Sequence of chain 1.B:
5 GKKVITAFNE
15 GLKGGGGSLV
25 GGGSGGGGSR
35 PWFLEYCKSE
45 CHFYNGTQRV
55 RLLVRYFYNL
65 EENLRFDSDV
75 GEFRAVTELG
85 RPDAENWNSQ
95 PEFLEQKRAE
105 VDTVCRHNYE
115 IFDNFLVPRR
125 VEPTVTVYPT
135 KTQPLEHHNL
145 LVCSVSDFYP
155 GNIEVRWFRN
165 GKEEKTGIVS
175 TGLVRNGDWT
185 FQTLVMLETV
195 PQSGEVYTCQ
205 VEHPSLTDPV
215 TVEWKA

A small-molecule ligand and the protein it binds are described below.
Small molecule (SMILES): CC(=O)N[C@@H]1[C@@H](O)[C@H](O)[C@@H](CO)O[C@H]1O

Binding-site contacts:
Ligand atom N2 contacts residue ASN49 of chain 1.B at 2.9 Å (h-bond).
Ligand atom C8 contacts residue GLN52 of chain 1.B at 3.8 Å.
Ligand atom C2 contacts residue GLN52 of chain 1.B at 3.5 Å.
Ligand atom C8 contacts residue ASN49 of chain 1.B at 4.0 Å.
Ligand atom C5 contacts residue ASN49 of chain 1.B at 3.7 Å.
Ligand atom C4 contacts residue ASN49 of chain 1.B at 4.2 Å.
Ligand atom C1 contacts residue GLN52 of chain 1.B at 4.3 Å.
Ligand atom C1 contacts residue ASN49 of chain 1.B at 1.5 Å.
Ligand atom C8 contacts residue TYR48 of chain 1.B at 3.6 Å (hydrophobic).
Ligand atom O5 contacts residue GLN52 of chain 1.B at 4.4 Å.
Ligand atom C7 contacts residue GLN52 of chain 1.B at 3.0 Å.
Ligand atom O7 contacts residue GLN52 of chain 1.B at 2.6 Å (h-bond).
Ligand atom C3 contacts residue ASN49 of chain 1.B at 3.8 Å.
Ligand atom O5 contacts residue ASN49 of chain 1.B at 2.4 Å (h-bond).
Ligand atom C2 contacts residue ASN49 of chain 1.B at 2.5 Å.
Ligand atom C7 contacts residue ASN49 of chain 1.B at 3.7 Å.
Ligand atom N2 contacts residue GLN52 of chain 1.B at 3.4 Å (h-bond).